Binding-site contacts:
Ligand atom O4 contacts residue VDV1 of chain 1.I at 0.1 Å (h-bond).
Ligand atom C4 contacts residue GLN128 of chain 1.A at 3.7 Å.
Ligand atom O1 contacts residue GLN155 of chain 1.A at 3.5 Å (h-bond).
Ligand atom O4 contacts residue GLY156 of chain 1.A at 3.2 Å (h-bond).
Ligand atom C2 contacts residue VDV1 of chain 1.I at 0.2 Å.
Ligand atom C1 contacts residue VDV1 of chain 1.I at 0.1 Å.
Ligand atom C4 contacts residue CA1 of chain 1.B at 3.4 Å.
Ligand atom O5 contacts residue VDV1 of chain 1.I at 0.1 Å (h-bond).
Ligand atom C5 contacts residue GLY156 of chain 1.A at 3.8 Å.
Ligand atom C4 contacts residue ASP109 of chain 1.A at 3.7 Å.
Ligand atom O1 contacts residue VDV1 of chain 1.I at 0.1 Å (h-bond).
Ligand atom O4 contacts residue GLN155 of chain 1.A at 3.3 Å (h-bond).
Ligand atom C4 contacts residue ASP110 of chain 1.A at 3.4 Å.
Ligand atom O4 contacts residue ASP109 of chain 1.A at 3.3 Å (salt-bridge).
Ligand atom C2 contacts residue SER129 of chain 1.A at 3.6 Å.
Ligand atom O6 contacts residue ASN127 of chain 1.A at 3.7 Å.
Ligand atom O3 contacts residue VDV1 of chain 1.I at 0.1 Å (h-bond).
Ligand atom O2 contacts residue GLY156 of chain 1.A at 3.7 Å.
Ligand atom C1 contacts residue SER129 of chain 1.A at 3.9 Å.
Ligand atom C5 contacts residue SER129 of chain 1.A at 3.9 Å.
Ligand atom O2 contacts residue ASP158 of chain 1.A at 3.6 Å.
Ligand atom O3 contacts residue GLY156 of chain 1.A at 3.2 Å (h-bond).
Ligand atom O5 contacts residue SER129 of chain 1.A at 2.5 Å (h-bond).
Ligand atom C5 contacts residue VDV1 of chain 1.I at 0.2 Å.
Ligand atom O6 contacts residue VDV1 of chain 1.I at 0.1 Å (h-bond).
Ligand atom O4 contacts residue ASP110 of chain 1.A at 2.6 Å (salt-bridge).
Ligand atom O3 contacts residue CA1 of chain 1.B at 2.5 Å.
Ligand atom O2 contacts residue VDV1 of chain 1.I at 0.1 Å (h-bond).
Ligand atom C5 contacts residue CA1 of chain 1.B at 3.4 Å.
Ligand atom O3 contacts residue ASP158 of chain 1.A at 2.9 Å (salt-bridge).
Ligand atom O2 contacts residue GLY157 of chain 1.A at 3.3 Å.
Ligand atom O4 contacts residue CA1 of chain 1.B at 2.5 Å.
Ligand atom C3 contacts residue VDV1 of chain 1.I at 0.2 Å.
Ligand atom C3 contacts residue GLN155 of chain 1.A at 3.6 Å.
Ligand atom C6 contacts residue GLY156 of chain 1.A at 3.5 Å.
Ligand atom O3 contacts residue GLY157 of chain 1.A at 3.8 Å.
Ligand atom C6 contacts residue VDV1 of chain 1.I at 0.4 Å.
Ligand atom C4 contacts residue VDV1 of chain 1.I at 0.0 Å.
Ligand atom C5 contacts residue ASP109 of chain 1.A at 3.3 Å.
Ligand atom O3 contacts residue ASP109 of chain 1.A at 2.5 Å (salt-bridge).

This protein binds this small molecule.
Small molecule (SMILES): OC[C@@H](O)[C@H]1O[C@@H](O)[C@H](O)[C@@H]1O

Sequence of chain 1.A:
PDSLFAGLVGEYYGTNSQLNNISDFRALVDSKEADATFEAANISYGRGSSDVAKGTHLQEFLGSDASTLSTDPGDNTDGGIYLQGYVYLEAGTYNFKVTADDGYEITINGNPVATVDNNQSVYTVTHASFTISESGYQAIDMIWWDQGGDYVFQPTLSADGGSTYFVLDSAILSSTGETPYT